Binding-site contacts:
Ligand atom O3' contacts residue ASP366 of chain 1.C at 2.6 Å (salt-bridge).
Ligand atom O1P contacts residue TYR413 of chain 1.C at 2.5 Å (h-bond).
Ligand atom O3' contacts residue SER70 of chain 1.C at 2.7 Å (h-bond).
Ligand atom C2' contacts residue ASP366 of chain 1.C at 3.6 Å.
Ligand atom O2P contacts residue GLY330 of chain 1.C at 3.0 Å.
Ligand atom O2P contacts residue SER331 of chain 1.C at 2.7 Å (h-bond).
Ligand atom C4' contacts residue ASP366 of chain 1.C at 3.6 Å.
Ligand atom O6 contacts residue GLY417 of chain 1.C at 2.5 Å (h-bond).
Ligand atom C2 contacts residue NAD1 of chain 1.T at 3.2 Å.
Ligand atom N1 contacts residue NAD1 of chain 1.T at 3.5 Å.
Ligand atom C2' contacts residue ARG324 of chain 1.C at 3.6 Å.
Ligand atom N7 contacts residue ILE332 of chain 1.C at 3.6 Å.
Ligand atom N7 contacts residue GLY415 of chain 1.C at 3.6 Å.
Ligand atom N7 contacts residue MET416 of chain 1.C at 3.1 Å (h-bond).
Ligand atom C5 contacts residue NAD1 of chain 1.T at 3.7 Å.
Ligand atom O1P contacts residue SER331 of chain 1.C at 2.9 Å (h-bond).
Ligand atom C2 contacts residue THR335 of chain 1.C at 3.7 Å.
Ligand atom O2' contacts residue ARG324 of chain 1.C at 3.4 Å (salt-bridge).
Ligand atom O2P contacts residue GLY368 of chain 1.C at 3.0 Å (h-bond).
Ligand atom N1 contacts residue GLN443 of chain 1.C at 2.6 Å (h-bond).
Ligand atom O2' contacts residue ASP366 of chain 1.C at 2.4 Å (salt-bridge).
Ligand atom C3' contacts residue ASP366 of chain 1.C at 3.5 Å.
Ligand atom C4 contacts residue NAD1 of chain 1.T at 3.4 Å.
Ligand atom O1P contacts residue SER390 of chain 1.C at 3.4 Å (h-bond).
Ligand atom N9 contacts residue NAD1 of chain 1.T at 3.6 Å.
Ligand atom O3P contacts residue GLY389 of chain 1.C at 3.2 Å (h-bond).
Ligand atom O6 contacts residue GLY415 of chain 1.C at 3.2 Å.
Ligand atom C5 contacts residue ILE332 of chain 1.C at 3.5 Å (hydrophobic).
Ligand atom O6 contacts residue GLY444 of chain 1.C at 3.6 Å.
Ligand atom N3 contacts residue CYS333 of chain 1.C at 3.6 Å.
Ligand atom C3' contacts residue SER70 of chain 1.C at 3.5 Å.
Ligand atom O6 contacts residue MET416 of chain 1.C at 3.1 Å (h-bond).
Ligand atom O5' contacts residue GLY367 of chain 1.C at 3.7 Å.
Ligand atom O3P contacts residue SER390 of chain 1.C at 3.2 Å (h-bond).
Ligand atom C2 contacts residue CYS333 of chain 1.C at 3.2 Å (hydrophobic).
Ligand atom N3 contacts residue NAD1 of chain 1.T at 3.2 Å.
Ligand atom C4 contacts residue ILE332 of chain 1.C at 3.6 Å (hydrophobic).
Ligand atom C2 contacts residue GLN443 of chain 1.C at 3.3 Å.
Ligand atom C6 contacts residue GLY417 of chain 1.C at 3.5 Å.
Ligand atom O3' contacts residue ARG324 of chain 1.C at 3.2 Å (salt-bridge).

This protein binds this small molecule.
Small molecule (SMILES): O=c1[nH]cnc2c1ncn2[C@@H]1O[C@H](COP(=O)(O)O)[C@@H](O)[C@H]1O

Sequence of chain 1.C:
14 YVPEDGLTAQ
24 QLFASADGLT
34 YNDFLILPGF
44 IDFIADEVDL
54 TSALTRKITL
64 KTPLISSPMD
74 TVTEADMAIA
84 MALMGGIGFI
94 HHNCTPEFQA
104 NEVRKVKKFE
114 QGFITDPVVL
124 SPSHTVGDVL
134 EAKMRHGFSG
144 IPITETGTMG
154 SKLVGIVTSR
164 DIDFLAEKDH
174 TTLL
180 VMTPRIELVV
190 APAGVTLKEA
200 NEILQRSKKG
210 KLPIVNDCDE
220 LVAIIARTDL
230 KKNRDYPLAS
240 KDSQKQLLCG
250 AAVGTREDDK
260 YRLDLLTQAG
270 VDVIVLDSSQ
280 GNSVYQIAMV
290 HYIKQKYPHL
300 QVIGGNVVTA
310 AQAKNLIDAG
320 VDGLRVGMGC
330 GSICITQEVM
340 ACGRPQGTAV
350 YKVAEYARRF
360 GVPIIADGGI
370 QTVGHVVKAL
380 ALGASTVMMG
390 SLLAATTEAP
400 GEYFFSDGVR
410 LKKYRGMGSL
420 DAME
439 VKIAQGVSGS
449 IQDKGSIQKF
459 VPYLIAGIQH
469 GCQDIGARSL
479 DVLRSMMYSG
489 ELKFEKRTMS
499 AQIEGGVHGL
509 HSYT